Sequence of chain 9.A:
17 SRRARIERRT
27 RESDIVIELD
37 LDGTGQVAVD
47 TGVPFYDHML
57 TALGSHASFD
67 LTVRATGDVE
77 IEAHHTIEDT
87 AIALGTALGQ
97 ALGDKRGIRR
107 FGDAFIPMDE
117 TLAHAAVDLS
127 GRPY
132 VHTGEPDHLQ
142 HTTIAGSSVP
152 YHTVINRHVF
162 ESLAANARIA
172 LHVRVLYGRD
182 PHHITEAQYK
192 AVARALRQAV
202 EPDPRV

Sequence of chain 14.A:
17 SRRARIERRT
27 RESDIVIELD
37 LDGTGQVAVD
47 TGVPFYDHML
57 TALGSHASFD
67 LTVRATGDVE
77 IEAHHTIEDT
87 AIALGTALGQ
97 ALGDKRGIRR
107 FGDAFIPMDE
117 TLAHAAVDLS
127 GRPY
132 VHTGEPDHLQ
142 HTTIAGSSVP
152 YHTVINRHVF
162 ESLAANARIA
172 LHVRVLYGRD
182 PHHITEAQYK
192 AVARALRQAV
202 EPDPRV

The small molecule below binds the protein below.
Small molecule (SMILES): O=P(O)(O)OC[C@@H](O)[C@@H](O)c1cnc[nH]1

Sequence of chain 3.A:
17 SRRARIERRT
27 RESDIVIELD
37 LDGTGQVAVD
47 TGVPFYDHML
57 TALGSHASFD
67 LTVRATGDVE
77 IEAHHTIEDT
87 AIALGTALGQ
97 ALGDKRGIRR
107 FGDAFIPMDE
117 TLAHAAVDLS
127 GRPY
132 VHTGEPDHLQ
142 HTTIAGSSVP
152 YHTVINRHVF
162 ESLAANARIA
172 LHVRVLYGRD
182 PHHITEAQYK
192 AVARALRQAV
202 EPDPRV

Binding-site contacts:
Ligand atom OP1 contacts residue GLU187 of chain 3.A at 3.6 Å (salt-bridge).
Ligand atom C4 contacts residue MN1 of chain 3.C at 3.0 Å.
Ligand atom C3 contacts residue GLU28 of chain 14.A at 3.8 Å.
Ligand atom N2 contacts residue GLU187 of chain 3.A at 3.3 Å (salt-bridge).
Ligand atom O2 contacts residue GLU28 of chain 14.A at 3.0 Å (salt-bridge).
Ligand atom C5 contacts residue MET114 of chain 3.A at 3.6 Å (hydrophobic).
Ligand atom C6 contacts residue HIS80 of chain 14.A at 3.3 Å.
Ligand atom C3 contacts residue HIS81 of chain 14.A at 3.3 Å.
Ligand atom N2 contacts residue HIS183 of chain 3.A at 3.2 Å (h-bond).
Ligand atom N1 contacts residue MET114 of chain 3.A at 3.5 Å.
Ligand atom N1 contacts residue HIS184 of chain 3.A at 3.5 Å (h-bond).
Ligand atom C6 contacts residue HIS183 of chain 3.A at 3.6 Å.
Ligand atom OP4 contacts residue ARG106 of chain 9.A at 3.8 Å.
Ligand atom C6 contacts residue MET114 of chain 3.A at 3.4 Å (hydrophobic).
Ligand atom C6 contacts residue MN1 of chain 3.C at 3.4 Å.
Ligand atom OP4 contacts residue LYS191 of chain 3.A at 3.8 Å.
Ligand atom N2 contacts residue MN1 of chain 3.C at 2.2 Å.
Ligand atom C6 contacts residue HIS184 of chain 3.A at 3.7 Å.
Ligand atom O3 contacts residue HIS54 of chain 3.A at 3.3 Å (h-bond).
Ligand atom C5 contacts residue GLU84 of chain 14.A at 3.6 Å.
Ligand atom C3 contacts residue MN1 of chain 3.C at 3.2 Å.
Ligand atom OP6 contacts residue LYS191 of chain 3.A at 3.2 Å (salt-bridge).
Ligand atom OP4 contacts residue HIS62 of chain 3.A at 3.2 Å (h-bond).
Ligand atom C5 contacts residue MN1 of chain 14.B at 3.5 Å.
Ligand atom C4 contacts residue MET114 of chain 3.A at 3.7 Å (hydrophobic).
Ligand atom O3 contacts residue MN1 of chain 3.C at 2.5 Å.
Ligand atom C2 contacts residue GLU28 of chain 14.A at 3.8 Å.
Ligand atom N2 contacts residue MET114 of chain 3.A at 3.6 Å.
Ligand atom P contacts residue ARG106 of chain 9.A at 3.6 Å.
Ligand atom OP5 contacts residue ARG106 of chain 9.A at 3.9 Å.
Ligand atom C3 contacts residue GLU187 of chain 3.A at 3.9 Å.
Ligand atom O3 contacts residue HIS81 of chain 14.A at 3.5 Å (h-bond).
Ligand atom N1 contacts residue MN1 of chain 14.B at 2.3 Å.
Ligand atom N2 contacts residue HIS81 of chain 14.A at 2.9 Å (h-bond).
Ligand atom N1 contacts residue GLU84 of chain 14.A at 3.2 Å (salt-bridge).
Ligand atom C4 contacts residue HIS81 of chain 14.A at 3.4 Å.
Ligand atom OP6 contacts residue ARG106 of chain 9.A at 2.8 Å (salt-bridge).
Ligand atom C6 contacts residue MN1 of chain 14.B at 3.1 Å.
Ligand atom O3 contacts residue GLU187 of chain 3.A at 2.7 Å (salt-bridge).
Ligand atom N1 contacts residue HIS80 of chain 14.A at 3.4 Å (h-bond).